Binding-site contacts:
Ligand atom C16 contacts residue VAL109 of chain 1.A at 2.8 Å (hydrophobic).
Ligand atom O27 contacts residue PRO228 of chain 1.A at 3.8 Å.
Ligand atom C19 contacts residue VAL109 of chain 1.A at 3.0 Å (hydrophobic).
Ligand atom C20 contacts residue VAL109 of chain 1.A at 3.0 Å (hydrophobic).
Ligand atom N28 contacts residue SER108 of chain 1.A at 3.8 Å.
Ligand atom CL24 contacts residue PHE230 of chain 1.A at 3.7 Å.
Ligand atom C17 contacts residue HIS238 of chain 1.A at 3.7 Å.
Ligand atom C3 contacts residue TYR191 of chain 1.A at 3.5 Å (hydrophobic).
Ligand atom C21 contacts residue LYS106 of chain 1.A at 3.3 Å.
Ligand atom C17 contacts residue VAL109 of chain 1.A at 2.8 Å (hydrophobic).
Ligand atom C17 contacts residue PRO239 of chain 1.A at 3.7 Å (hydrophobic).
Ligand atom O23 contacts residue LYS105 of chain 1.A at 3.7 Å.
Ligand atom C20 contacts residue LYS106 of chain 1.A at 3.6 Å.
Ligand atom C10 contacts residue LEU103 of chain 1.A at 3.6 Å (hydrophobic).
Ligand atom C20 contacts residue LYS107 of chain 1.A at 3.6 Å.
Ligand atom CL24 contacts residue LEU237 of chain 1.A at 3.5 Å.
Ligand atom C18 contacts residue VAL109 of chain 1.A at 2.9 Å (hydrophobic).
Ligand atom C21 contacts residue VAL109 of chain 1.A at 2.9 Å (hydrophobic).
Ligand atom C5 contacts residue TYR184 of chain 1.A at 3.7 Å (hydrophobic).
Ligand atom O22 contacts residue LYS106 of chain 1.A at 3.4 Å.
Ligand atom C16 contacts residue PRO239 of chain 1.A at 3.8 Å (hydrophobic).
Ligand atom O26 contacts residue SER108 of chain 1.A at 3.7 Å.
Ligand atom C3 contacts residue LEU237 of chain 1.A at 3.6 Å (hydrophobic).
Ligand atom N15 contacts residue HIS238 of chain 1.A at 3.5 Å (h-bond).
Ligand atom C14 contacts residue LYS106 of chain 1.A at 3.8 Å.
Ligand atom C10 contacts residue TYR184 of chain 1.A at 3.7 Å (hydrophobic).
Ligand atom O22 contacts residue VAL109 of chain 1.A at 3.5 Å.
Ligand atom C16 contacts residue HIS238 of chain 1.A at 3.7 Å.
Ligand atom CL30 contacts residue TRP232 of chain 1.A at 3.6 Å.
Ligand atom N15 contacts residue TYR321 of chain 1.A at 3.7 Å.
Ligand atom O23 contacts residue LYS106 of chain 1.A at 2.7 Å (salt-bridge).
Ligand atom CL30 contacts residue TYR184 of chain 1.A at 3.7 Å.
Ligand atom C6 contacts residue LEU103 of chain 1.A at 3.7 Å (hydrophobic).
Ligand atom O26 contacts residue LYS107 of chain 1.A at 3.1 Å (salt-bridge).
Ligand atom C13 contacts residue LYS104 of chain 1.A at 3.5 Å.
Ligand atom N15 contacts residue VAL109 of chain 1.A at 3.6 Å.
Ligand atom N28 contacts residue VAL109 of chain 1.A at 2.9 Å (h-bond).
Ligand atom CL24 contacts residue HIS238 of chain 1.A at 3.5 Å.
Ligand atom C9 contacts residue VAL182 of chain 1.A at 3.7 Å (hydrophobic).
Ligand atom C13 contacts residue TYR321 of chain 1.A at 3.7 Å (hydrophobic).

Sequence of chain 1.A:
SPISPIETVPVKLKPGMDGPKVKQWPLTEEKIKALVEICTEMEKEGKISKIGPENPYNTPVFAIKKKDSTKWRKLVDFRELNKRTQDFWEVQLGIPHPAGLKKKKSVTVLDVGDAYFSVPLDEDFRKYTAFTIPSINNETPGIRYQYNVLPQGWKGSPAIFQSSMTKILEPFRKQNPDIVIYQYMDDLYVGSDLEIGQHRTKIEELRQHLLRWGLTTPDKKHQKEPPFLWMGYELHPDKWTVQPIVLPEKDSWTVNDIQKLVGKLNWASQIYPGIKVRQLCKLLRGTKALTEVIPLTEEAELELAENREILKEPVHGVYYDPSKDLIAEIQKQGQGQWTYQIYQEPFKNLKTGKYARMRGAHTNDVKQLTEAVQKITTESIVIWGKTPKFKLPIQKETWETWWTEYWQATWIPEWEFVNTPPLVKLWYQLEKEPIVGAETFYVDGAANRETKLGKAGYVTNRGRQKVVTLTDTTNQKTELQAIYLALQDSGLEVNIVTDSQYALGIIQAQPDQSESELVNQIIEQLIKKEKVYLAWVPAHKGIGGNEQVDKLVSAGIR

This small molecule binds to this protein.
Small molecule (SMILES): NS(=O)(=O)c1ccc(NC(=O)CSC(=O)N2CCCc3cc(Cl)cc(Cl)c32)c(Cl)c1